Binding-site contacts:
Ligand atom C1 contacts residue ASN491 of chain 1.B at 1.4 Å.
Ligand atom C4 contacts residue ASN491 of chain 1.B at 4.3 Å.
Ligand atom O5 contacts residue ASN491 of chain 1.B at 2.4 Å (h-bond).
Ligand atom O7 contacts residue GLU488 of chain 1.B at 3.9 Å.
Ligand atom C5 contacts residue ASN491 of chain 1.B at 3.7 Å.
Ligand atom C8 contacts residue SER484 of chain 1.B at 3.6 Å.
Ligand atom N2 contacts residue ASN491 of chain 1.B at 3.2 Å (h-bond).
Ligand atom O7 contacts residue ASN491 of chain 1.B at 3.2 Å (h-bond).
Ligand atom C7 contacts residue ASN491 of chain 1.B at 3.5 Å.
Ligand atom C7 contacts residue ASN487 of chain 1.B at 4.3 Å.
Ligand atom C8 contacts residue ASN487 of chain 1.B at 3.7 Å.
Ligand atom O7 contacts residue ASN487 of chain 1.B at 4.5 Å.
Ligand atom C3 contacts residue ASN491 of chain 1.B at 4.0 Å.
Ligand atom C2 contacts residue ASN491 of chain 1.B at 2.6 Å.

A small-molecule ligand and the protein it binds are described below.
Small molecule (SMILES): CC(=O)N[C@H]1[C@H](O[C@H]2[C@H](O)[C@@H](NC(C)=O)CO[C@@H]2CO)O[C@H](CO)[C@@H](O)[C@@H]1O

Sequence of chain 1.B:
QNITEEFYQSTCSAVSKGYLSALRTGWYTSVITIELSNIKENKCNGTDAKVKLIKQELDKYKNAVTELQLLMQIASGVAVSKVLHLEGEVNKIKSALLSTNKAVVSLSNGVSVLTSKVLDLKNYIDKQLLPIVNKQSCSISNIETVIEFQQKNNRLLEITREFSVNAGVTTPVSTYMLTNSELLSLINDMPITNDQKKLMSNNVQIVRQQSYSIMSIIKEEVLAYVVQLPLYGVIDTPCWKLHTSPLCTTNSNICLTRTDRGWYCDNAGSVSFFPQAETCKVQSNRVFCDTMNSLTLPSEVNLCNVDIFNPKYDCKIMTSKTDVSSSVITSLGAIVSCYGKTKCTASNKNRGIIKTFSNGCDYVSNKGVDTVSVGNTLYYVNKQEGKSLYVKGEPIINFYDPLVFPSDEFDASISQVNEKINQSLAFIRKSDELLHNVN